The protein below binds the small molecule below.
Small molecule (SMILES): CC(=O)N[C@H]1[C@H](O[C@H]2[C@H](O)[C@@H](NC(C)=O)CO[C@@H]2CO[C@@H]2O[C@@H](C)[C@@H](O)[C@@H](O)[C@@H]2O)O[C@H](CO)[C@@H](O)[C@@H]1O

Sequence of chain 1.B:
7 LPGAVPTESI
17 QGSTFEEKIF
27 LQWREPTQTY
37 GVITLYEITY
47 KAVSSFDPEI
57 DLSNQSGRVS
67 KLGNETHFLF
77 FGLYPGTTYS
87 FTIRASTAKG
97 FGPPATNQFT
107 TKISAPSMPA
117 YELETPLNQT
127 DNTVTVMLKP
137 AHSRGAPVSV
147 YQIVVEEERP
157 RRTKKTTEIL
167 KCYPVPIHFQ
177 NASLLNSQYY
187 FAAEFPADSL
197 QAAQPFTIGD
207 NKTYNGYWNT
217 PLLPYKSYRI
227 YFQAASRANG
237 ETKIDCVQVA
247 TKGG

Binding-site contacts:
Ligand atom C4 contacts residue ASN70 of chain 1.B at 4.2 Å.
Ligand atom N2 contacts residue ASN70 of chain 1.B at 2.9 Å (h-bond).
Ligand atom C2 contacts residue VAL38 of chain 1.B at 4.4 Å (hydrophobic).
Ligand atom O7 contacts residue VAL38 of chain 1.B at 3.6 Å.
Ligand atom C2 contacts residue ASN70 of chain 1.B at 2.5 Å.
Ligand atom C6 contacts residue VAL38 of chain 1.B at 4.4 Å (hydrophobic).
Ligand atom O7 contacts residue ILE39 of chain 1.B at 3.0 Å (h-bond).
Ligand atom C8 contacts residue ASN70 of chain 1.B at 4.4 Å.
Ligand atom C5 contacts residue ASN70 of chain 1.B at 3.6 Å.
Ligand atom C7 contacts residue VAL38 of chain 1.B at 4.3 Å (hydrophobic).
Ligand atom C7 contacts residue ILE39 of chain 1.B at 4.2 Å (hydrophobic).
Ligand atom O7 contacts residue ASN70 of chain 1.B at 3.0 Å (h-bond).
Ligand atom C1 contacts residue ASN70 of chain 1.B at 1.4 Å.
Ligand atom O3 contacts residue VAL38 of chain 1.B at 3.8 Å.
Ligand atom O5 contacts residue ASN70 of chain 1.B at 2.4 Å (h-bond).
Ligand atom C7 contacts residue ASN70 of chain 1.B at 3.1 Å.
Ligand atom C3 contacts residue ASN70 of chain 1.B at 3.8 Å.